Sequence of chain 1.E:
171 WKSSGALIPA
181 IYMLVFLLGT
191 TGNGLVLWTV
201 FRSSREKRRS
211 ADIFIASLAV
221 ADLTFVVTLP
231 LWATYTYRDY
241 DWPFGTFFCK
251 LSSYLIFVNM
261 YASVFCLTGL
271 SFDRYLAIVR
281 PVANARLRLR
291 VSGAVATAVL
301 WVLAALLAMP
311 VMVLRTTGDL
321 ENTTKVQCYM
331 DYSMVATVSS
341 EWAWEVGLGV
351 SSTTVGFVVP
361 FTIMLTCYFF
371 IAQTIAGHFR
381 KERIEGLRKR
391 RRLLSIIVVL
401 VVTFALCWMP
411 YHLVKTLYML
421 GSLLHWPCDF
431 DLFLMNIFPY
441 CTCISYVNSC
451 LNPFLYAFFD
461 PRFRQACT

This small molecule binds to this protein.
Small molecule (SMILES): COc1cccc(OC)c1-n1c(NS(=O)(=O)[C@@H](C)[C@H](O)c2ncc(C)cn2)nnc1-c1cccc(C)n1

Binding-site contacts:
Ligand atom C36 contacts residue TRP408 of chain 1.E at 3.8 Å (hydrophobic).
Ligand atom C35 contacts residue ILE256 of chain 1.E at 4.1 Å (hydrophobic).
Ligand atom C34 contacts residue ILE256 of chain 1.E at 4.1 Å (hydrophobic).
Ligand atom C34 contacts residue TYR446 of chain 1.E at 3.3 Å (hydrophobic).
Ligand atom O15 contacts residue LYS415 of chain 1.E at 3.7 Å.
Ligand atom C24 contacts residue TYR418 of chain 1.E at 3.6 Å (hydrophobic).
Ligand atom C01 contacts residue THR442 of chain 1.E at 3.8 Å.
Ligand atom C09 contacts residue ILE256 of chain 1.E at 4.1 Å (hydrophobic).
Ligand atom C36 contacts residue SER445 of chain 1.E at 3.9 Å.
Ligand atom N22 contacts residue MET435 of chain 1.E at 3.7 Å.
Ligand atom N29 contacts residue PHE257 of chain 1.E at 4.1 Å.
Ligand atom C06 contacts residue TRP232 of chain 1.E at 3.2 Å (hydrophobic).
Ligand atom C32 contacts residue THR442 of chain 1.E at 3.7 Å.
Ligand atom C24 contacts residue MET435 of chain 1.E at 4.0 Å (hydrophobic).
Ligand atom O08 contacts residue ARG315 of chain 1.E at 4.1 Å.
Ligand atom C25 contacts residue TYR418 of chain 1.E at 3.4 Å (hydrophobic).
Ligand atom C05 contacts residue TRP232 of chain 1.E at 3.3 Å (hydrophobic).
Ligand atom O16 contacts residue ARG315 of chain 1.E at 4.1 Å.
Ligand atom C23 contacts residue TYR418 of chain 1.E at 3.9 Å (hydrophobic).
Ligand atom C33 contacts residue THR442 of chain 1.E at 3.4 Å.
Ligand atom C33 contacts residue ILE256 of chain 1.E at 4.1 Å (hydrophobic).
Ligand atom N27 contacts residue PHE438 of chain 1.E at 4.0 Å.
Ligand atom C35 contacts residue THR442 of chain 1.E at 4.1 Å.
Ligand atom O02 contacts residue PHE438 of chain 1.E at 4.0 Å.
Ligand atom N13 contacts residue ARG315 of chain 1.E at 4.1 Å.
Ligand atom C36 contacts residue PHE225 of chain 1.E at 3.3 Å (hydrophobic).
Ligand atom C26 contacts residue TYR418 of chain 1.E at 4.0 Å (hydrophobic).
Ligand atom O02 contacts residue THR442 of chain 1.E at 3.6 Å.
Ligand atom N29 contacts residue TYR411 of chain 1.E at 3.0 Å (h-bond).
Ligand atom C09 contacts residue PHE257 of chain 1.E at 3.9 Å (hydrophobic).
Ligand atom C33 contacts residue TYR446 of chain 1.E at 3.8 Å (hydrophobic).
Ligand atom C23 contacts residue MET435 of chain 1.E at 3.0 Å (hydrophobic).
Ligand atom N28 contacts residue TYR411 of chain 1.E at 3.5 Å (h-bond).
Ligand atom C34 contacts residue THR442 of chain 1.E at 3.6 Å.
Ligand atom C26 contacts residue LYS415 of chain 1.E at 4.1 Å.
Ligand atom N27 contacts residue LYS415 of chain 1.E at 4.0 Å.
Ligand atom C01 contacts residue PHE438 of chain 1.E at 2.9 Å (hydrophobic).
Ligand atom N28 contacts residue PHE257 of chain 1.E at 4.1 Å.
Ligand atom C26 contacts residue PHE438 of chain 1.E at 4.0 Å (hydrophobic).
Ligand atom C31 contacts residue THR442 of chain 1.E at 4.1 Å.